Sequence of chain 1.I:
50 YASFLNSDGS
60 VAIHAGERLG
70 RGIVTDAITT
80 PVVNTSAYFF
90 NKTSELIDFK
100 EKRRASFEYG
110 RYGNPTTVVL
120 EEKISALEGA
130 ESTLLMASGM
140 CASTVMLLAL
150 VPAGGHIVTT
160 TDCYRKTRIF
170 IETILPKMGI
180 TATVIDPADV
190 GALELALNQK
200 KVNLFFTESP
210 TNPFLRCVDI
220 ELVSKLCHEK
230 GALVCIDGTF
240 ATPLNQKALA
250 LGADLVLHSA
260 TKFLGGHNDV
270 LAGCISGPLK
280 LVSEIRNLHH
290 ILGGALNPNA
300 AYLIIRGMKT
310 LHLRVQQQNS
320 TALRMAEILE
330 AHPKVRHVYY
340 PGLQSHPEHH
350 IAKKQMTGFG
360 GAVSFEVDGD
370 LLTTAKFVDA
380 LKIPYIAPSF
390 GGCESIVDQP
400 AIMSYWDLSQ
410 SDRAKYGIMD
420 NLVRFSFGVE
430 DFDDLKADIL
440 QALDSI

The protein below binds the small molecule below.
Small molecule (SMILES): O=C(O)c1ncccc1CP(=O)(O)O

Binding-site contacts:
Ligand atom C5 contacts residue PLP1 of chain 1.GA at 4.0 Å.
Ligand atom C5 contacts residue TYR163 of chain 1.K at 3.5 Å (hydrophobic).
Ligand atom CA contacts residue GLU107 of chain 1.I at 3.6 Å.
Ligand atom C contacts residue ARG423 of chain 1.K at 3.3 Å.
Ligand atom OC2 contacts residue PRO387 of chain 1.K at 3.9 Å.
Ligand atom O1 contacts residue TYR111 of chain 1.I at 2.7 Å (h-bond).
Ligand atom N1 contacts residue ARG423 of chain 1.K at 3.2 Å (salt-bridge).
Ligand atom P1 contacts residue TYR111 of chain 1.I at 3.9 Å.
Ligand atom OC2 contacts residue MET402 of chain 1.K at 4.1 Å.
Ligand atom OC2 contacts residue ARG423 of chain 1.K at 3.6 Å.
Ligand atom P1 contacts residue GLU107 of chain 1.I at 3.5 Å.
Ligand atom O2 contacts residue MET402 of chain 1.K at 3.5 Å (h-bond).
Ligand atom C6 contacts residue TYR163 of chain 1.K at 3.9 Å (hydrophobic).
Ligand atom N1 contacts residue TYR163 of chain 1.K at 4.0 Å.
Ligand atom C3 contacts residue PRO387 of chain 1.K at 3.6 Å (hydrophobic).
Ligand atom OC1 contacts residue SER403 of chain 1.K at 2.9 Å (h-bond).
Ligand atom C2 contacts residue ARG423 of chain 1.K at 3.7 Å.
Ligand atom OC2 contacts residue SER403 of chain 1.K at 3.2 Å (h-bond).
Ligand atom O1 contacts residue GLU107 of chain 1.I at 2.9 Å (salt-bridge).
Ligand atom C2 contacts residue PRO387 of chain 1.K at 4.0 Å (hydrophobic).
Ligand atom N1 contacts residue SER388 of chain 1.K at 4.1 Å.
Ligand atom C3 contacts residue TYR163 of chain 1.K at 3.7 Å (hydrophobic).
Ligand atom C5 contacts residue SER388 of chain 1.K at 4.1 Å.
Ligand atom OC2 contacts residue ASP397 of chain 1.K at 3.4 Å (salt-bridge).
Ligand atom C6 contacts residue PHE389 of chain 1.K at 4.0 Å (hydrophobic).
Ligand atom C4 contacts residue TYR108 of chain 1.I at 3.8 Å (hydrophobic).
Ligand atom C4 contacts residue TYR163 of chain 1.K at 3.4 Å (hydrophobic).
Ligand atom C5 contacts residue LYS261 of chain 1.K at 3.5 Å.
Ligand atom O2 contacts residue SER403 of chain 1.K at 3.0 Å.
Ligand atom C6 contacts residue LYS261 of chain 1.K at 3.4 Å.
Ligand atom C6 contacts residue SER388 of chain 1.K at 4.0 Å.
Ligand atom C5 contacts residue TYR108 of chain 1.I at 3.9 Å (hydrophobic).
Ligand atom O3 contacts residue TYR111 of chain 1.I at 3.9 Å.
Ligand atom CA contacts residue PRO387 of chain 1.K at 3.4 Å (hydrophobic).
Ligand atom C2 contacts residue TYR163 of chain 1.K at 4.1 Å (hydrophobic).
Ligand atom C contacts residue SER403 of chain 1.K at 3.4 Å.
Ligand atom O3 contacts residue TYR163 of chain 1.K at 3.3 Å (h-bond).
Ligand atom C6 contacts residue PLP1 of chain 1.GA at 4.1 Å.
Ligand atom OC1 contacts residue ARG423 of chain 1.K at 3.3 Å (salt-bridge).
Ligand atom O2 contacts residue GLU107 of chain 1.I at 3.4 Å (salt-bridge).

Sequence of chain 1.K:
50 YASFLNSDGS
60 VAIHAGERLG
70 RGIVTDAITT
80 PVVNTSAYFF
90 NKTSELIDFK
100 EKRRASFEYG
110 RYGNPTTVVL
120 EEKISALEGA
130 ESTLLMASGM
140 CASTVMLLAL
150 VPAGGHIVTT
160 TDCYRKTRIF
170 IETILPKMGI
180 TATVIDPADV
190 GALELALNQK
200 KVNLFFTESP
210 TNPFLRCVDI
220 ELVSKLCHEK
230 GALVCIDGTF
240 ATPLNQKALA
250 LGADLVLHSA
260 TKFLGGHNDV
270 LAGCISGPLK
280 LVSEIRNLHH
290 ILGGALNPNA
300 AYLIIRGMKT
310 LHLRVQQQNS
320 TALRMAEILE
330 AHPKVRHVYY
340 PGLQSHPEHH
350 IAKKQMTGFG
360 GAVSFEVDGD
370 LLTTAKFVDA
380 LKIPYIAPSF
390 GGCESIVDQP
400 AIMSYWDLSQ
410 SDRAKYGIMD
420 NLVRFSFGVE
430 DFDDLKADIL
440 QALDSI